The protein below binds the small molecule below.
Small molecule (SMILES): CC(=O)N[C@H]1[C@H](O[C@H]2[C@H](O)[C@@H](NC(C)=O)CO[C@@H]2CO)O[C@H](CO)[C@@H](O)[C@@H]1O

Binding-site contacts:
Ligand atom C3 contacts residue THR1100 of chain 1.A at 3.4 Å.
Ligand atom C1 contacts residue HIS1101 of chain 1.A at 4.2 Å.
Ligand atom C1 contacts residue ASN1098 of chain 1.A at 1.4 Å.
Ligand atom C7 contacts residue THR1100 of chain 1.A at 4.5 Å.
Ligand atom O5 contacts residue PHE1103 of chain 1.A at 3.9 Å.
Ligand atom C8 contacts residue THR1100 of chain 1.A at 4.1 Å.
Ligand atom C8 contacts residue ASN1098 of chain 1.A at 3.6 Å.
Ligand atom C4 contacts residue HIS1101 of chain 1.A at 3.9 Å.
Ligand atom N2 contacts residue THR1100 of chain 1.A at 3.3 Å (h-bond).
Ligand atom C7 contacts residue HIS1101 of chain 1.A at 3.3 Å.
Ligand atom O7 contacts residue ASN1098 of chain 1.A at 3.3 Å (h-bond).
Ligand atom C8 contacts residue HIS1101 of chain 1.A at 3.6 Å.
Ligand atom O3 contacts residue THR1100 of chain 1.A at 4.2 Å.
Ligand atom O6 contacts residue PHE1103 of chain 1.A at 3.4 Å.
Ligand atom C2 contacts residue THR1100 of chain 1.A at 3.6 Å.
Ligand atom C5 contacts residue PHE1103 of chain 1.A at 4.0 Å (hydrophobic).
Ligand atom C5 contacts residue HIS1101 of chain 1.A at 3.6 Å.
Ligand atom N2 contacts residue HIS1101 of chain 1.A at 4.2 Å.
Ligand atom O7 contacts residue HIS1101 of chain 1.A at 3.0 Å (h-bond).
Ligand atom C2 contacts residue ASN1098 of chain 1.A at 2.5 Å.
Ligand atom O4 contacts residue HIS1101 of chain 1.A at 3.4 Å.
Ligand atom C3 contacts residue ASN1098 of chain 1.A at 3.8 Å.
Ligand atom C1 contacts residue THR1100 of chain 1.A at 3.6 Å.
Ligand atom O5 contacts residue HIS1101 of chain 1.A at 4.4 Å.
Ligand atom C7 contacts residue ASN1098 of chain 1.A at 3.3 Å.
Ligand atom C5 contacts residue THR1100 of chain 1.A at 4.5 Å.
Ligand atom C4 contacts residue THR1100 of chain 1.A at 4.4 Å.
Ligand atom C6 contacts residue PHE1103 of chain 1.A at 3.5 Å (hydrophobic).
Ligand atom C4 contacts residue ASN1098 of chain 1.A at 4.3 Å.
Ligand atom O5 contacts residue ASN1098 of chain 1.A at 2.4 Å (h-bond).
Ligand atom N2 contacts residue ASN1098 of chain 1.A at 2.9 Å (h-bond).
Ligand atom C5 contacts residue ASN1098 of chain 1.A at 3.7 Å.
Ligand atom C3 contacts residue HIS1101 of chain 1.A at 3.7 Å.

Sequence of chain 1.A:
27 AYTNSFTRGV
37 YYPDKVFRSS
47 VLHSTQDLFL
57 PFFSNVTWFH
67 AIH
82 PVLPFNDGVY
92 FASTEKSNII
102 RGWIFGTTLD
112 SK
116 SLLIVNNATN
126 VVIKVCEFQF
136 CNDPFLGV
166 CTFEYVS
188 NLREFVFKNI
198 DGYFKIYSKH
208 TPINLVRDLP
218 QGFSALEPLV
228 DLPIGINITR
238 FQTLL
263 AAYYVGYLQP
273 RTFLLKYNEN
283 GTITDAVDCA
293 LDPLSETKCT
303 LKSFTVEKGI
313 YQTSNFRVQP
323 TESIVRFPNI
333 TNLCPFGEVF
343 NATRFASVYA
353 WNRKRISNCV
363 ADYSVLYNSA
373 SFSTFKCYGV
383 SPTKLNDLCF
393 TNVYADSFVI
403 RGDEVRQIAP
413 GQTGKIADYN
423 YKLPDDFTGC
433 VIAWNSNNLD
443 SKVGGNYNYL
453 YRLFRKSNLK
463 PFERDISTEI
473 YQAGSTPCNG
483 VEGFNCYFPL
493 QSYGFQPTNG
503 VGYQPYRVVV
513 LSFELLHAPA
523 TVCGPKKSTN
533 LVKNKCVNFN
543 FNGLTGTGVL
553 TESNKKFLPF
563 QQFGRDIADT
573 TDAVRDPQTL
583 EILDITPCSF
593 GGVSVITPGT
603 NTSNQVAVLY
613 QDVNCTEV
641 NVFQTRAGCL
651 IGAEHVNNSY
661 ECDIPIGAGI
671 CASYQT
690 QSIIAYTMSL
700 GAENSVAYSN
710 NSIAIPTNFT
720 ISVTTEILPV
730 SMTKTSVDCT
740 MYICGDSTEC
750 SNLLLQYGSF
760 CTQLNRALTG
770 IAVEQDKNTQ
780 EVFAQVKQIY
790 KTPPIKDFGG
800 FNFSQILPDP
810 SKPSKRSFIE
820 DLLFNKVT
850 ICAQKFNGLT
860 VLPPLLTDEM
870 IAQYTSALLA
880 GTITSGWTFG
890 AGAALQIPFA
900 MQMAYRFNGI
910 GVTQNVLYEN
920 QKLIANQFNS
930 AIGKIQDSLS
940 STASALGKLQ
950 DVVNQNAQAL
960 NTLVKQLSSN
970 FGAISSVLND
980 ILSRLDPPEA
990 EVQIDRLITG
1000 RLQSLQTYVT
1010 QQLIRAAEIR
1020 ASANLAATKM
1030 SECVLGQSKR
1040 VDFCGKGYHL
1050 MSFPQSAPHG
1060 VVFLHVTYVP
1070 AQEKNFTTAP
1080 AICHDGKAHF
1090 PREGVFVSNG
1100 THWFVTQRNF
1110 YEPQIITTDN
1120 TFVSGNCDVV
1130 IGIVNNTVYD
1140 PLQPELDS